The protein below binds the small molecule below.
Small molecule (SMILES): CC(=O)N[C@@H]1[C@@H](O)[C@H](O)[C@@H](CO)O[C@H]1O

Sequence of chain 1.C:
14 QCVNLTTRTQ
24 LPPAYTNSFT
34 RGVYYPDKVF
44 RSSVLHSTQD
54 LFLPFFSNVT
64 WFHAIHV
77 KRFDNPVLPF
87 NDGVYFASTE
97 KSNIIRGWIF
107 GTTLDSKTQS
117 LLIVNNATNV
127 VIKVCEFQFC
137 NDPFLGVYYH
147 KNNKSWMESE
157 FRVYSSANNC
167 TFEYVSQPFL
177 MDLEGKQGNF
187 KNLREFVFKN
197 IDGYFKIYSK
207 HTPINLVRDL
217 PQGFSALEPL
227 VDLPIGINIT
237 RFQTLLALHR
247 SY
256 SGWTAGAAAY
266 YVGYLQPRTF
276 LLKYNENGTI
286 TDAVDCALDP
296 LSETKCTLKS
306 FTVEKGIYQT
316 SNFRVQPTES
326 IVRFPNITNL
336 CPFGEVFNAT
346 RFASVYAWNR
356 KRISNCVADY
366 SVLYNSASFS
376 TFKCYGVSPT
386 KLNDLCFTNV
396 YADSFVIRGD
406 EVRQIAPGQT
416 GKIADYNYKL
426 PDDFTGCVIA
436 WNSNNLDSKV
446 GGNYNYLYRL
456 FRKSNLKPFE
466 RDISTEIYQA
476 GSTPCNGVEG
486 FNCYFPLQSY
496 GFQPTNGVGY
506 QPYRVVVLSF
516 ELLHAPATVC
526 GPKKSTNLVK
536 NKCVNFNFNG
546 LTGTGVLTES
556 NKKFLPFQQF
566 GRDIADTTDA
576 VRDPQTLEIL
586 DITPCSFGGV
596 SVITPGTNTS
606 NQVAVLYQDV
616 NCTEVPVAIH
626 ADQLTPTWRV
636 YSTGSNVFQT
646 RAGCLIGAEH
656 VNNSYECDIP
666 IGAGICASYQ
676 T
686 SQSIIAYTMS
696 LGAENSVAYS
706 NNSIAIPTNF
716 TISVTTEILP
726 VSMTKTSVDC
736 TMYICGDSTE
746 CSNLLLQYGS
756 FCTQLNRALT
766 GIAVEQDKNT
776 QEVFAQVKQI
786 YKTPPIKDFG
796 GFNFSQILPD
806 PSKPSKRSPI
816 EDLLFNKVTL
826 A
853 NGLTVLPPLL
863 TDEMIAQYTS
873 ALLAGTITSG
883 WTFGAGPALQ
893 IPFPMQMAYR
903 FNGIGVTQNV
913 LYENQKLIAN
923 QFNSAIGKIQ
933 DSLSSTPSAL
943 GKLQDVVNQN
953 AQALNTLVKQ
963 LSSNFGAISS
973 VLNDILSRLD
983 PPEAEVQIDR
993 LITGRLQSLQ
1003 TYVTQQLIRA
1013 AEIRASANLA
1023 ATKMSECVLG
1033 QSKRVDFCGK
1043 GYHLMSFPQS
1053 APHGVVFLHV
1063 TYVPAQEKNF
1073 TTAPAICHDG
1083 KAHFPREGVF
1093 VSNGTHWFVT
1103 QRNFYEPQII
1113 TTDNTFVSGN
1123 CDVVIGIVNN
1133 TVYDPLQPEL

Binding-site contacts:
Ligand atom C8 contacts residue GLU1069 of chain 1.C at 4.3 Å.
Ligand atom O6 contacts residue ALA703 of chain 1.C at 3.3 Å.
Ligand atom O5 contacts residue ASN1071 of chain 1.C at 2.3 Å (h-bond).
Ligand atom N2 contacts residue ASN1071 of chain 1.C at 3.0 Å (h-bond).
Ligand atom O7 contacts residue ASN1071 of chain 1.C at 4.1 Å.
Ligand atom O5 contacts residue GLN892 of chain 1.B at 4.3 Å.
Ligand atom C4 contacts residue ASN1071 of chain 1.C at 4.2 Å.
Ligand atom C2 contacts residue ASN1071 of chain 1.C at 2.5 Å.
Ligand atom C6 contacts residue ALA703 of chain 1.C at 4.0 Å (hydrophobic).
Ligand atom C5 contacts residue ASN1071 of chain 1.C at 3.6 Å.
Ligand atom C7 contacts residue ASN1071 of chain 1.C at 3.7 Å.
Ligand atom C3 contacts residue ASN1071 of chain 1.C at 3.8 Å.
Ligand atom C1 contacts residue ASN1071 of chain 1.C at 1.4 Å.
Ligand atom C1 contacts residue GLN892 of chain 1.B at 4.0 Å.

Sequence of chain 1.B:
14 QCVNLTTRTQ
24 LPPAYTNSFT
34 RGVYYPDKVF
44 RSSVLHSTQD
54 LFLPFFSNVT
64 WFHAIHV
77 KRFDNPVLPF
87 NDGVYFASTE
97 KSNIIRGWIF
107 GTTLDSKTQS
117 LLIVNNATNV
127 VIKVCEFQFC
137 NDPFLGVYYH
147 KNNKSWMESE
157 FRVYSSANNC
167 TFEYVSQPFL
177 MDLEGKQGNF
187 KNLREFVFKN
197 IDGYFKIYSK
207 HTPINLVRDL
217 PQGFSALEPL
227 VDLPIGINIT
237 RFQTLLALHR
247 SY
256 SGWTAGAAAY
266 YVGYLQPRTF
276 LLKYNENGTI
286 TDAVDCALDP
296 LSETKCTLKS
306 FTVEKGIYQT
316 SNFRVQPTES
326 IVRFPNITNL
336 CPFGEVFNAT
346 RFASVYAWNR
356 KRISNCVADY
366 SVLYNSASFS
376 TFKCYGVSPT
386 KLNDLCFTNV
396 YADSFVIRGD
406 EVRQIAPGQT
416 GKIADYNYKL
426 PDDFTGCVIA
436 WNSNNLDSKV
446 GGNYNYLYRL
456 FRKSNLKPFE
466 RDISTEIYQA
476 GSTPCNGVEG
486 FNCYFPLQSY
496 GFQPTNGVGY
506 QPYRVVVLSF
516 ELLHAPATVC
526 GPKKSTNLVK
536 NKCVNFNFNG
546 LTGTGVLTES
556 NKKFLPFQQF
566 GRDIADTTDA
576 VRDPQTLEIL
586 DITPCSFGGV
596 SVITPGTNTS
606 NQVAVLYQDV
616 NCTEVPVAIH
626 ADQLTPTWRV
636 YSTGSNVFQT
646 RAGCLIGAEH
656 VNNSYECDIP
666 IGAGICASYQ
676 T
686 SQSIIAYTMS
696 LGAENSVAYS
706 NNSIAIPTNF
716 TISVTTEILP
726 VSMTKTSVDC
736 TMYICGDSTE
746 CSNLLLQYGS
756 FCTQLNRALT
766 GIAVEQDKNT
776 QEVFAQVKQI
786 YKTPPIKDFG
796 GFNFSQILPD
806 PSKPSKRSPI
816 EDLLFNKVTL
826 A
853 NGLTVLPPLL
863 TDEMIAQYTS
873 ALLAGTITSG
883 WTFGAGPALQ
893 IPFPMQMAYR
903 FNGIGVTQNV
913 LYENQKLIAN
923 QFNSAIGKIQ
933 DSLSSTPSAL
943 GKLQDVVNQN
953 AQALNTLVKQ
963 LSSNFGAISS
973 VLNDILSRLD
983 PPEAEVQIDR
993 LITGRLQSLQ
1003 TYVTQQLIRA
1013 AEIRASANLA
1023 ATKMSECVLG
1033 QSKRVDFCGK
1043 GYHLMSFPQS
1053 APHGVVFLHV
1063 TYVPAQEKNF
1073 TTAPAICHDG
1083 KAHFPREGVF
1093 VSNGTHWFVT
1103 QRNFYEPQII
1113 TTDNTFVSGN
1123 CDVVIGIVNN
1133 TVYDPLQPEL